Binding-site contacts:
Ligand atom C8 contacts residue GLU166 of chain 1.B at 3.8 Å.
Ligand atom C21 contacts residue ARG188 of chain 1.B at 3.6 Å.
Ligand atom C18 contacts residue HIS164 of chain 1.B at 3.5 Å.
Ligand atom C12 contacts residue GLU166 of chain 1.B at 3.5 Å.
Ligand atom C9 contacts residue HIS163 of chain 1.B at 3.0 Å.
Ligand atom C12 contacts residue PHE140 of chain 1.B at 3.8 Å (hydrophobic).
Ligand atom O1 contacts residue MET165 of chain 1.B at 3.3 Å.
Ligand atom C14 contacts residue ASN142 of chain 1.B at 3.9 Å.
Ligand atom C3 contacts residue GLN189 of chain 1.B at 3.9 Å.
Ligand atom C12 contacts residue LEU141 of chain 1.B at 3.7 Å (hydrophobic).
Ligand atom C10 contacts residue HIS163 of chain 1.B at 3.9 Å.
Ligand atom C17 contacts residue MET165 of chain 1.B at 3.9 Å (hydrophobic).
Ligand atom C9 contacts residue GLU166 of chain 1.B at 3.5 Å.
Ligand atom N3 contacts residue PHE140 of chain 1.B at 3.7 Å.
Ligand atom C10 contacts residue LEU141 of chain 1.B at 3.7 Å (hydrophobic).
Ligand atom CL contacts residue ASP187 of chain 1.B at 3.5 Å.
Ligand atom C13 contacts residue ASN142 of chain 1.B at 3.9 Å.
Ligand atom C11 contacts residue LEU141 of chain 1.B at 3.8 Å (hydrophobic).
Ligand atom C18 contacts residue MET165 of chain 1.B at 3.5 Å (hydrophobic).
Ligand atom O2 contacts residue GLN189 of chain 1.B at 3.4 Å.
Ligand atom C7 contacts residue MET165 of chain 1.B at 3.8 Å (hydrophobic).
Ligand atom N3 contacts residue GLU166 of chain 1.B at 3.7 Å.
Ligand atom C7 contacts residue GLU166 of chain 1.B at 3.9 Å.
Ligand atom N2 contacts residue CYS145 of chain 1.B at 3.8 Å.
Ligand atom C20 contacts residue ARG188 of chain 1.B at 3.4 Å.
Ligand atom C10 contacts residue SER144 of chain 1.B at 3.8 Å.
Ligand atom C21 contacts residue GLN189 of chain 1.B at 3.8 Å.
Ligand atom C20 contacts residue MET165 of chain 1.B at 3.8 Å (hydrophobic).
Ligand atom C contacts residue GLU166 of chain 1.B at 3.8 Å.
Ligand atom C12 contacts residue ASN142 of chain 1.B at 3.8 Å.
Ligand atom C10 contacts residue GLU166 of chain 1.B at 3.6 Å.
Ligand atom O1 contacts residue GLU166 of chain 1.B at 2.9 Å (salt-bridge).
Ligand atom N3 contacts residue SER144 of chain 1.B at 3.5 Å (h-bond).
Ligand atom C10 contacts residue PHE140 of chain 1.B at 3.6 Å (hydrophobic).
Ligand atom C9 contacts residue MET165 of chain 1.B at 3.7 Å (hydrophobic).
Ligand atom C19 contacts residue MET165 of chain 1.B at 3.6 Å (hydrophobic).
Ligand atom C12 contacts residue SER1 of chain 1.A at 3.9 Å.
Ligand atom CL contacts residue HIS41 of chain 1.B at 3.5 Å.
Ligand atom C11 contacts residue GLU166 of chain 1.B at 3.7 Å.
Ligand atom N3 contacts residue HIS163 of chain 1.B at 2.7 Å (h-bond).

Sequence of chain 1.A:
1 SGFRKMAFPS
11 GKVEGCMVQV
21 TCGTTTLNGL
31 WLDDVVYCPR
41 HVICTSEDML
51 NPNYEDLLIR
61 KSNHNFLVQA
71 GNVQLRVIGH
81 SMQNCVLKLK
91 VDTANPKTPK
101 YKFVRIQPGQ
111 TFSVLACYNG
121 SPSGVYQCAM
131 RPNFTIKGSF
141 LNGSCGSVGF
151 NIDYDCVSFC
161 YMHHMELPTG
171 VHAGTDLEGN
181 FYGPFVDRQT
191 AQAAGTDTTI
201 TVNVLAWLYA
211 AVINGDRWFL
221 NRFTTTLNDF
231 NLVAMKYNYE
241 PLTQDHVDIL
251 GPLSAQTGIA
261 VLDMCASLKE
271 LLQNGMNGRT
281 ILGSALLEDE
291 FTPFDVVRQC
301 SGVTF

Sequence of chain 1.B:
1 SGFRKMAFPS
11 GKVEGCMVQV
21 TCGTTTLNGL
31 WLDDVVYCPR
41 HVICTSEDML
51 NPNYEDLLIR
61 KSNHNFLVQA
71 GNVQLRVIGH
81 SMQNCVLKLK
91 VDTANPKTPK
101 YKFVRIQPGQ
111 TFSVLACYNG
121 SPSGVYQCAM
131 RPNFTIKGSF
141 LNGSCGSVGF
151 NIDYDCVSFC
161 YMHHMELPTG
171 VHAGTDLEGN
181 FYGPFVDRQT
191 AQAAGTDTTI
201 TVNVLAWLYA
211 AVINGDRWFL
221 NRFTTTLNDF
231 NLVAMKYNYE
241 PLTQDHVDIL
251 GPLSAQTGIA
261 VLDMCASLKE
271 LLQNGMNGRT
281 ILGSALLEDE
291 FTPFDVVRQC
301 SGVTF

The protein below binds the small molecule below.
Small molecule (SMILES): CNC(=O)C1(N2C[C@@H](C(=O)Nc3cncc4ccccc34)c3cc(Cl)ccc3C2=O)CC1